Binding-site contacts:
Ligand atom C1 contacts residue SER430 of chain 1.C at 2.2 Å.
Ligand atom O8 contacts residue SER430 of chain 1.C at 4.1 Å.
Ligand atom O1B contacts residue GLN431 of chain 1.C at 2.3 Å (h-bond).
Ligand atom C3 contacts residue SER430 of chain 1.C at 2.5 Å.
Ligand atom O1A contacts residue SER430 of chain 1.C at 3.0 Å (h-bond).
Ligand atom C2 contacts residue SER430 of chain 1.C at 1.5 Å.
Ligand atom C3 contacts residue GLN431 of chain 1.C at 3.5 Å.
Ligand atom C1 contacts residue GLN431 of chain 1.C at 3.2 Å.
Ligand atom O1A contacts residue VAL427 of chain 1.C at 4.1 Å.
Ligand atom O1A contacts residue GLN431 of chain 1.C at 4.2 Å.
Ligand atom O1B contacts residue SER430 of chain 1.C at 2.7 Å (h-bond).
Ligand atom C6 contacts residue SER430 of chain 1.C at 3.5 Å.
Ligand atom C5 contacts residue SER430 of chain 1.C at 4.0 Å.
Ligand atom C4 contacts residue SER430 of chain 1.C at 3.3 Å.
Ligand atom O6 contacts residue SER430 of chain 1.C at 2.7 Å (h-bond).
Ligand atom C2 contacts residue GLN431 of chain 1.C at 3.6 Å.
Ligand atom O1B contacts residue VAL427 of chain 1.C at 4.4 Å.

Sequence of chain 1.C:
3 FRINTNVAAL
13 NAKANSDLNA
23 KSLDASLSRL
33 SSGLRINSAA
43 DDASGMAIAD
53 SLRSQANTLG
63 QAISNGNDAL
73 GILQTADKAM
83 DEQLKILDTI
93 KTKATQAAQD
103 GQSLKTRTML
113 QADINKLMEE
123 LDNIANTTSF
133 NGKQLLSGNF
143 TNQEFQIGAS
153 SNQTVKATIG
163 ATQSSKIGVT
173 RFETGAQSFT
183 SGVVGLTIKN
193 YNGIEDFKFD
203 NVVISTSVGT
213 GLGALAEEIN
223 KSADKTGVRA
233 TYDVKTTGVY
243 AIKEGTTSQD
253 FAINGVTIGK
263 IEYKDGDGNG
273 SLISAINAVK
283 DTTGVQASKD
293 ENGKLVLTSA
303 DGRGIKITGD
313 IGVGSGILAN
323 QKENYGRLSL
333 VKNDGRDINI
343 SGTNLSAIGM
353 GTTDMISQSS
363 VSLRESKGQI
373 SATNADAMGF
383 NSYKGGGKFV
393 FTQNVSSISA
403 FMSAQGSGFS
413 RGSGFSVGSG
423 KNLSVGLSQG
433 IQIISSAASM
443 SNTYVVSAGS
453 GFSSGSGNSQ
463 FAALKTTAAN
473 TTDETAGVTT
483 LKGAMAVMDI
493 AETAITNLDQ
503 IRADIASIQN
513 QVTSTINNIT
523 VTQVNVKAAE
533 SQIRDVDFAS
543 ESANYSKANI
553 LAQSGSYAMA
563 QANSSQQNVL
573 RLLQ

A protein and the small-molecule ligand that binds it are described below.
Small molecule (SMILES): C[C@H](O)[C@H](N)[C@@H]1O[C@](O)(C(=O)O)C[C@H](O)[C@@H]1N